The protein below binds the small molecule below.
Small molecule (SMILES): COc1cc(Cc2cnc(N)nc2N)cc(OC)c1OC

Sequence of chain 1.A:
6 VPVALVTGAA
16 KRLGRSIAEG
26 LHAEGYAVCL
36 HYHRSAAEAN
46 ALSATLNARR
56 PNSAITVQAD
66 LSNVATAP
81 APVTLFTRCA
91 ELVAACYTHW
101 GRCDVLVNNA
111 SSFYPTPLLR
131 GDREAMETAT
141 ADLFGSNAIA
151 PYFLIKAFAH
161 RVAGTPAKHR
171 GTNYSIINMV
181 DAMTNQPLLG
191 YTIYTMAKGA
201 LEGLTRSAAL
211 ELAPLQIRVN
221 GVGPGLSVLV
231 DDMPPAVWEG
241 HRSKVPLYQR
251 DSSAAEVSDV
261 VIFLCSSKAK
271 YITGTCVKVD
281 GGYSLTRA

Sequence of chain 1.D:
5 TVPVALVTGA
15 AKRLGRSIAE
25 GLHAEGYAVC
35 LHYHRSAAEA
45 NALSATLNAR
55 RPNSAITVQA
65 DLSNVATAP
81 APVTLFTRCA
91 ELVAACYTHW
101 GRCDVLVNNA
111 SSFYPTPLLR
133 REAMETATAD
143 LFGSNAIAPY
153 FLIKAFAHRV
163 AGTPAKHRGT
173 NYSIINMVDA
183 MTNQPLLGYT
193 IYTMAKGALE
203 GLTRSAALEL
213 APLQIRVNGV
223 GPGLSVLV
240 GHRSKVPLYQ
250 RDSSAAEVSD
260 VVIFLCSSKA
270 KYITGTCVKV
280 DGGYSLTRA

Binding-site contacts:
Ligand atom C1 contacts residue NDP1 of chain 1.E at 3.7 Å.
Ligand atom C17 contacts residue LEU188 of chain 1.A at 3.9 Å (hydrophobic).
Ligand atom C20 contacts residue LEU188 of chain 1.A at 4.0 Å (hydrophobic).
Ligand atom C18 contacts residue HIS241 of chain 1.A at 3.7 Å.
Ligand atom C18 contacts residue LEU188 of chain 1.A at 3.9 Å (hydrophobic).
Ligand atom O13 contacts residue TYR191 of chain 1.A at 4.0 Å.
Ligand atom N2 contacts residue NDP1 of chain 1.E at 3.5 Å.
Ligand atom O16 contacts residue HIS241 of chain 1.A at 3.6 Å (h-bond).
Ligand atom C6 contacts residue PHE113 of chain 1.A at 3.6 Å (hydrophobic).
Ligand atom O19 contacts residue LEU188 of chain 1.A at 3.6 Å.
Ligand atom C3 contacts residue NDP1 of chain 1.E at 3.6 Å.
Ligand atom C9 contacts residue LEU226 of chain 1.A at 3.3 Å (hydrophobic).
Ligand atom N5 contacts residue PHE113 of chain 1.A at 3.5 Å.
Ligand atom C1 contacts residue PHE113 of chain 1.A at 3.6 Å (hydrophobic).
Ligand atom C3 contacts residue TYR194 of chain 1.A at 3.7 Å (hydrophobic).
Ligand atom N4 contacts residue PHE113 of chain 1.A at 3.4 Å.
Ligand atom C20 contacts residue ARG287 of chain 1.D at 3.5 Å.
Ligand atom N2 contacts residue ASP181 of chain 1.A at 3.6 Å.
Ligand atom C10 contacts residue LEU229 of chain 1.A at 3.9 Å (hydrophobic).
Ligand atom N2 contacts residue PHE113 of chain 1.A at 3.4 Å.
Ligand atom N7 contacts residue NDP1 of chain 1.E at 3.6 Å (h-bond).
Ligand atom N4 contacts residue TYR194 of chain 1.A at 2.9 Å (h-bond).
Ligand atom C3 contacts residue PHE113 of chain 1.A at 3.5 Å (hydrophobic).
Ligand atom C9 contacts residue LEU229 of chain 1.A at 3.9 Å (hydrophobic).
Ligand atom C15 contacts residue LEU188 of chain 1.A at 4.0 Å (hydrophobic).
Ligand atom C20 contacts residue TYR283 of chain 1.A at 3.6 Å (hydrophobic).
Ligand atom N2 contacts residue TYR194 of chain 1.A at 3.6 Å (h-bond).
Ligand atom C21 contacts residue LEU226 of chain 1.A at 3.5 Å (hydrophobic).
Ligand atom N7 contacts residue PHE113 of chain 1.A at 4.1 Å.
Ligand atom C20 contacts residue HIS241 of chain 1.A at 3.4 Å.
Ligand atom C8 contacts residue PHE113 of chain 1.A at 3.8 Å (hydrophobic).
Ligand atom O19 contacts residue HIS241 of chain 1.A at 3.1 Å.
Ligand atom C11 contacts residue PHE113 of chain 1.A at 3.8 Å (hydrophobic).
Ligand atom C8 contacts residue NDP1 of chain 1.E at 3.7 Å.
Ligand atom C9 contacts residue NDP1 of chain 1.E at 4.0 Å.
Ligand atom C6 contacts residue NDP1 of chain 1.E at 3.5 Å.
Ligand atom N4 contacts residue NDP1 of chain 1.E at 3.9 Å.
Ligand atom C15 contacts residue HIS241 of chain 1.A at 4.1 Å.
Ligand atom C10 contacts residue LEU226 of chain 1.A at 3.9 Å (hydrophobic).
Ligand atom N5 contacts residue NDP1 of chain 1.E at 3.7 Å.